The protein below binds the small molecule below.
Small molecule (SMILES): CC(=O)N[C@@H]1[C@@H](O)[C@H](O)[C@@H](CO)O[C@H]1O

Sequence of chain 1.G:
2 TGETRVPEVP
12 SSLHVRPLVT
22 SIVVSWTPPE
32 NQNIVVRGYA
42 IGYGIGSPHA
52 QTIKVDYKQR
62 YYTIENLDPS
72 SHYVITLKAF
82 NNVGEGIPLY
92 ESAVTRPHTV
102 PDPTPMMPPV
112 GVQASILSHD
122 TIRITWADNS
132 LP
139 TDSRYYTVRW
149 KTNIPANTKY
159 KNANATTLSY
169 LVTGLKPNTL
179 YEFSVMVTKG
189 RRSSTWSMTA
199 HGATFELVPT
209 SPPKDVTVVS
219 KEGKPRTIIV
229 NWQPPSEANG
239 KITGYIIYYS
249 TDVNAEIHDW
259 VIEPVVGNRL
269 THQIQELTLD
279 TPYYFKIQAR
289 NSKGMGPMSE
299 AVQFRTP

Binding-site contacts:
Ligand atom C8 contacts residue ALA161 of chain 1.G at 3.9 Å (hydrophobic).
Ligand atom C8 contacts residue ASN160 of chain 1.G at 3.4 Å.
Ligand atom N2 contacts residue ASN162 of chain 1.G at 2.9 Å (h-bond).
Ligand atom O5 contacts residue ASN162 of chain 1.G at 2.3 Å (h-bond).
Ligand atom O5 contacts residue TYR143 of chain 1.G at 3.7 Å.
Ligand atom C8 contacts residue ASN162 of chain 1.G at 4.2 Å.
Ligand atom C2 contacts residue ASN162 of chain 1.G at 2.5 Å.
Ligand atom C7 contacts residue ASN162 of chain 1.G at 3.2 Å.
Ligand atom C4 contacts residue ASN162 of chain 1.G at 4.2 Å.
Ligand atom C1 contacts residue ASN162 of chain 1.G at 1.4 Å.
Ligand atom C3 contacts residue ASN162 of chain 1.G at 3.8 Å.
Ligand atom C5 contacts residue TYR143 of chain 1.G at 3.5 Å (hydrophobic).
Ligand atom O7 contacts residue ASN162 of chain 1.G at 3.0 Å (h-bond).
Ligand atom C6 contacts residue TYR143 of chain 1.G at 3.8 Å (hydrophobic).
Ligand atom C5 contacts residue ASN162 of chain 1.G at 3.6 Å.
Ligand atom C1 contacts residue TYR143 of chain 1.G at 3.8 Å (hydrophobic).